The small molecule below binds the protein below.
Small molecule (SMILES): CC(=O)N[C@@H]1[C@@H](O)[C@H](O)[C@@H](CO)O[C@H]1O

Sequence of chain 1.B:
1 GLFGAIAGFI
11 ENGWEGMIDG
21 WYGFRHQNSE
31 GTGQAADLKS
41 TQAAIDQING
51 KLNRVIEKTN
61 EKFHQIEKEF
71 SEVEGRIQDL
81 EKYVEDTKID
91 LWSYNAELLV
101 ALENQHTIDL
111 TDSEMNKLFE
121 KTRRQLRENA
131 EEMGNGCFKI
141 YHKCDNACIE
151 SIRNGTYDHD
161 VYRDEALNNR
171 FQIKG

Binding-site contacts:
Ligand atom O5 contacts residue ASN154 of chain 1.B at 2.4 Å (h-bond).
Ligand atom O7 contacts residue GLU150 of chain 1.B at 4.3 Å.
Ligand atom C1 contacts residue ASN154 of chain 1.B at 1.4 Å.
Ligand atom C5 contacts residue ASN154 of chain 1.B at 3.7 Å.
Ligand atom N2 contacts residue THR156 of chain 1.B at 4.0 Å.
Ligand atom C6 contacts residue GLU150 of chain 1.B at 3.9 Å.
Ligand atom C1 contacts residue THR156 of chain 1.B at 3.5 Å.
Ligand atom C2 contacts residue GLU150 of chain 1.B at 4.5 Å.
Ligand atom O5 contacts residue SER151 of chain 1.B at 3.9 Å.
Ligand atom O5 contacts residue GLU150 of chain 1.B at 3.4 Å.
Ligand atom O6 contacts residue GLU150 of chain 1.B at 3.2 Å.
Ligand atom C4 contacts residue ASN154 of chain 1.B at 4.2 Å.
Ligand atom C5 contacts residue GLU150 of chain 1.B at 4.3 Å.
Ligand atom C7 contacts residue ASN154 of chain 1.B at 3.2 Å.
Ligand atom O5 contacts residue THR156 of chain 1.B at 4.4 Å.
Ligand atom C6 contacts residue ALA147 of chain 1.B at 3.7 Å (hydrophobic).
Ligand atom C7 contacts residue THR156 of chain 1.B at 4.4 Å.
Ligand atom C1 contacts residue GLU150 of chain 1.B at 3.8 Å.
Ligand atom C2 contacts residue THR156 of chain 1.B at 4.3 Å.
Ligand atom C2 contacts residue ASN154 of chain 1.B at 2.4 Å.
Ligand atom C3 contacts residue ASN154 of chain 1.B at 3.7 Å.
Ligand atom C1 contacts residue SER151 of chain 1.B at 4.1 Å.
Ligand atom N2 contacts residue ASN154 of chain 1.B at 2.9 Å (h-bond).
Ligand atom C5 contacts residue ALA147 of chain 1.B at 4.5 Å (hydrophobic).
Ligand atom C8 contacts residue ASN154 of chain 1.B at 4.4 Å.
Ligand atom C8 contacts residue THR156 of chain 1.B at 4.2 Å.
Ligand atom O7 contacts residue ASN154 of chain 1.B at 3.1 Å (h-bond).